Binding-site contacts:
Ligand atom O6 contacts residue PHE1 of chain 1.B at 2.7 Å (h-bond).
Ligand atom C6 contacts residue ASP45 of chain 1.B at 3.7 Å.
Ligand atom O3 contacts residue ASP51 of chain 1.B at 3.6 Å (salt-bridge).
Ligand atom O6 contacts residue ASP53 of chain 1.B at 2.8 Å (salt-bridge).
Ligand atom C6 contacts residue ASP51 of chain 1.B at 3.6 Å.
Ligand atom O6 contacts residue ASP45 of chain 1.B at 3.0 Å (salt-bridge).
Ligand atom C14 contacts residue ASP45 of chain 1.B at 3.8 Å.
Ligand atom O3 contacts residue LYS132 of chain 1.B at 3.0 Å (salt-bridge).
Ligand atom C19 contacts residue PHE1 of chain 1.B at 3.2 Å (hydrophobic).
Ligand atom C18 contacts residue SER2 of chain 1.B at 3.3 Å.
Ligand atom O3 contacts residue ALA134 of chain 1.B at 3.3 Å.
Ligand atom C16 contacts residue ASP45 of chain 1.B at 3.8 Å.
Ligand atom C6 contacts residue ASN44 of chain 1.B at 3.2 Å.
Ligand atom C18 contacts residue ASP45 of chain 1.B at 3.4 Å.
Ligand atom C5 contacts residue PHE1 of chain 1.B at 3.8 Å (hydrophobic).
Ligand atom O5 contacts residue PHE1 of chain 1.B at 3.0 Å (h-bond).
Ligand atom N2 contacts residue ASN140 of chain 1.B at 3.5 Å (h-bond).
Ligand atom C13 contacts residue ASP45 of chain 1.B at 3.5 Å.
Ligand atom O6 contacts residue ASN44 of chain 1.B at 3.5 Å (h-bond).
Ligand atom C7 contacts residue ASN140 of chain 1.B at 3.7 Å.
Ligand atom O1 contacts residue PHE1 of chain 1.B at 3.6 Å.
Ligand atom O4 contacts residue PHE1 of chain 1.B at 3.1 Å (h-bond).
Ligand atom C12 contacts residue TYR46 of chain 1.B at 3.6 Å (hydrophobic).
Ligand atom C12 contacts residue ASP45 of chain 1.B at 3.5 Å.
Ligand atom C8 contacts residue ASN140 of chain 1.B at 3.4 Å.
Ligand atom C6 contacts residue PHE1 of chain 1.B at 3.8 Å (hydrophobic).
Ligand atom C18 contacts residue PHE1 of chain 1.B at 3.5 Å (hydrophobic).
Ligand atom C19 contacts residue SER2 of chain 1.B at 3.6 Å.
Ligand atom O3 contacts residue ASN140 of chain 1.B at 3.3 Å (h-bond).
Ligand atom C5 contacts residue TYR46 of chain 1.B at 3.8 Å (hydrophobic).
Ligand atom O4 contacts residue ASP53 of chain 1.B at 2.6 Å (salt-bridge).
Ligand atom C4 contacts residue ASP53 of chain 1.B at 3.4 Å.
Ligand atom C6 contacts residue ASP53 of chain 1.B at 3.5 Å.
Ligand atom C4 contacts residue ASP51 of chain 1.B at 3.4 Å.
Ligand atom C3 contacts residue ASP51 of chain 1.B at 3.3 Å.
Ligand atom O4 contacts residue LYS132 of chain 1.B at 3.1 Å (salt-bridge).
Ligand atom C13 contacts residue TYR46 of chain 1.B at 3.6 Å (hydrophobic).
Ligand atom O23 contacts residue ARG142 of chain 1.B at 2.8 Å (salt-bridge).
Ligand atom O3 contacts residue GLY139 of chain 1.B at 3.5 Å (h-bond).
Ligand atom C1 contacts residue PHE1 of chain 1.B at 3.8 Å (hydrophobic).

This protein binds this small molecule.
Small molecule (SMILES): CC(=O)N[C@H]1[C@H](Oc2ccccc2-c2cccc(C(=O)O)c2)O[C@H](CO)[C@H](O)[C@@H]1O

Sequence of chain 1.B:
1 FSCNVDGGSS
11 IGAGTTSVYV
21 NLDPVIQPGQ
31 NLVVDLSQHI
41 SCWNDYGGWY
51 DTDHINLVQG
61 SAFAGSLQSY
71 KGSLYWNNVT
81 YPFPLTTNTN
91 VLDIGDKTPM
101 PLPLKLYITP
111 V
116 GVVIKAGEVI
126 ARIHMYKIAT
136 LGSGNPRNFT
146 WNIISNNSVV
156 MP